Sequence of chain 1.B:
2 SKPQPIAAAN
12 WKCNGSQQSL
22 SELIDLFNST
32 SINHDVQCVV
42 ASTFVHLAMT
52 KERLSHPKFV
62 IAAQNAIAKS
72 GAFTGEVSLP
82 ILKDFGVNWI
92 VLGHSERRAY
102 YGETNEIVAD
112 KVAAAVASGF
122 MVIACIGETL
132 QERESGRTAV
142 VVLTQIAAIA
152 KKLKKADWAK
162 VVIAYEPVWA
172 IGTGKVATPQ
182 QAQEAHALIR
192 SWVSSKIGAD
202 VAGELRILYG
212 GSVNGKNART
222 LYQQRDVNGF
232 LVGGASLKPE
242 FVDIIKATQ

A protein and the small-molecule ligand that binds it are described below.
Small molecule (SMILES): O=C(O)[C@@H](CO)OP(=O)(O)O

Binding-site contacts:
Ligand atom O2P contacts residue SER213 of chain 1.B at 3.7 Å.
Ligand atom O1 contacts residue ASN11 of chain 1.B at 3.0 Å (h-bond).
Ligand atom O1 contacts residue LYS13 of chain 1.B at 3.5 Å.
Ligand atom O4P contacts residue GLY173 of chain 1.B at 3.9 Å.
Ligand atom O2P contacts residue GLY235 of chain 1.B at 3.6 Å (h-bond).
Ligand atom O1 contacts residue HIS95 of chain 1.B at 3.2 Å (h-bond).
Ligand atom O2 contacts residue ILE172 of chain 1.B at 3.5 Å.
Ligand atom O3P contacts residue GLY212 of chain 1.B at 4.1 Å.
Ligand atom P contacts residue GLY173 of chain 1.B at 3.6 Å.
Ligand atom C3 contacts residue GLY212 of chain 1.B at 3.6 Å.
Ligand atom C2 contacts residue LYS13 of chain 1.B at 3.8 Å.
Ligand atom C3 contacts residue GLY234 of chain 1.B at 3.6 Å.
Ligand atom O4P contacts residue GLY234 of chain 1.B at 3.4 Å.
Ligand atom P contacts residue SER213 of chain 1.B at 3.9 Å.
Ligand atom O3 contacts residue GLY212 of chain 1.B at 3.9 Å.
Ligand atom O2 contacts residue HIS95 of chain 1.B at 2.7 Å (h-bond).
Ligand atom O1P contacts residue GLY234 of chain 1.B at 3.8 Å.
Ligand atom O2P contacts residue VAL233 of chain 1.B at 4.0 Å.
Ligand atom O3 contacts residue LEU232 of chain 1.B at 3.3 Å (h-bond).
Ligand atom O3P contacts residue ALA171 of chain 1.B at 3.6 Å.
Ligand atom O2 contacts residue LYS13 of chain 1.B at 3.0 Å (salt-bridge).
Ligand atom O3P contacts residue ILE172 of chain 1.B at 3.5 Å.
Ligand atom C2 contacts residue GLY234 of chain 1.B at 3.2 Å.
Ligand atom O3 contacts residue GLU167 of chain 1.B at 3.7 Å.
Ligand atom O3P contacts residue GLY173 of chain 1.B at 2.4 Å (h-bond).
Ligand atom C1 contacts residue LYS13 of chain 1.B at 3.2 Å.
Ligand atom O1 contacts residue LEU232 of chain 1.B at 4.0 Å.
Ligand atom P contacts residue GLY234 of chain 1.B at 3.7 Å.
Ligand atom O3 contacts residue GLY211 of chain 1.B at 3.6 Å.
Ligand atom O2P contacts residue GLY234 of chain 1.B at 2.9 Å (h-bond).
Ligand atom C3 contacts residue GLY211 of chain 1.B at 3.9 Å.
Ligand atom O4P contacts residue GLY235 of chain 1.B at 2.8 Å (h-bond).
Ligand atom O3P contacts residue SER213 of chain 1.B at 3.1 Å (h-bond).
Ligand atom C1 contacts residue ASN11 of chain 1.B at 4.0 Å.
Ligand atom O2 contacts residue GLU167 of chain 1.B at 3.3 Å (salt-bridge).
Ligand atom O1P contacts residue ILE172 of chain 1.B at 3.6 Å.
Ligand atom C1 contacts residue HIS95 of chain 1.B at 3.3 Å.
Ligand atom O1P contacts residue LYS13 of chain 1.B at 3.5 Å (salt-bridge).
Ligand atom C3 contacts residue LEU232 of chain 1.B at 3.0 Å (hydrophobic).
Ligand atom P contacts residue GLY235 of chain 1.B at 3.8 Å.